Binding-site contacts:
Ligand atom P contacts residue ARG109 of chain 1.C at 3.6 Å.
Ligand atom CB contacts residue TYR160 of chain 1.C at 3.0 Å (hydrophobic).
Ligand atom O3 contacts residue ASN223 of chain 1.C at 3.1 Å (h-bond).
Ligand atom OP1 contacts residue SER114 of chain 1.C at 2.4 Å (h-bond).
Ligand atom ND contacts residue ASN223 of chain 1.C at 3.4 Å (h-bond).
Ligand atom P contacts residue SER114 of chain 1.C at 3.2 Å.
Ligand atom OXT contacts residue ARG294 of chain 1.C at 2.9 Å (salt-bridge).
Ligand atom OP1 contacts residue ARG109 of chain 1.C at 2.9 Å (salt-bridge).
Ligand atom O contacts residue TYR160 of chain 1.C at 3.7 Å.
Ligand atom C5 contacts residue TYR160 of chain 1.C at 3.7 Å (hydrophobic).
Ligand atom CG contacts residue ASN223 of chain 1.C at 3.7 Å.
Ligand atom OP1 contacts residue SER162 of chain 1.C at 3.3 Å.
Ligand atom C contacts residue ARG294 of chain 1.C at 3.3 Å.
Ligand atom C3 contacts residue HIS182 of chain 1.C at 3.7 Å.
Ligand atom OP4 contacts residue TYR187 of chain 1.C at 3.1 Å.
Ligand atom N1 contacts residue TYR187 of chain 1.C at 3.4 Å.
Ligand atom P contacts residue ARG192 of chain 1.C at 3.7 Å.
Ligand atom OXT contacts residue HIS182 of chain 1.C at 2.7 Å (h-bond).
Ligand atom C2A contacts residue HIS182 of chain 1.C at 3.6 Å.
Ligand atom C6 contacts residue TYR187 of chain 1.C at 3.2 Å (hydrophobic).
Ligand atom N1 contacts residue SER162 of chain 1.C at 3.2 Å (h-bond).
Ligand atom C contacts residue HIS182 of chain 1.C at 3.6 Å.
Ligand atom C5 contacts residue TYR187 of chain 1.C at 3.3 Å (hydrophobic).
Ligand atom OP2 contacts residue ARG109 of chain 1.C at 2.9 Å (salt-bridge).
Ligand atom O contacts residue ARG294 of chain 1.C at 2.7 Å (salt-bridge).
Ligand atom N contacts residue GLU81 of chain 1.C at 3.6 Å.
Ligand atom OP4 contacts residue ARG192 of chain 1.C at 3.7 Å.
Ligand atom O contacts residue GLN296 of chain 1.C at 3.4 Å (h-bond).
Ligand atom OP3 contacts residue SER114 of chain 1.C at 3.1 Å (h-bond).
Ligand atom O3 contacts residue HIS182 of chain 1.C at 3.3 Å.
Ligand atom C5A contacts residue TYR187 of chain 1.C at 3.5 Å (hydrophobic).
Ligand atom C4 contacts residue TYR160 of chain 1.C at 3.6 Å (hydrophobic).
Ligand atom C6 contacts residue SER162 of chain 1.C at 3.2 Å.
Ligand atom CA contacts residue TYR160 of chain 1.C at 3.5 Å (hydrophobic).
Ligand atom C2 contacts residue TYR187 of chain 1.C at 3.7 Å (hydrophobic).
Ligand atom O contacts residue GLU81 of chain 1.C at 3.4 Å (salt-bridge).
Ligand atom OXT contacts residue HIS222 of chain 1.C at 3.1 Å (h-bond).
Ligand atom C4 contacts residue TYR187 of chain 1.C at 3.7 Å (hydrophobic).
Ligand atom OP3 contacts residue ARG192 of chain 1.C at 2.5 Å (salt-bridge).
Ligand atom C contacts residue TYR160 of chain 1.C at 3.4 Å (hydrophobic).

A small-molecule ligand and the protein it binds are described below.
Small molecule (SMILES): Cc1ncc(COP(=O)(O)O)c(/C=N\CC[C@H](N)C(=O)O)c1O

Sequence of chain 1.C:
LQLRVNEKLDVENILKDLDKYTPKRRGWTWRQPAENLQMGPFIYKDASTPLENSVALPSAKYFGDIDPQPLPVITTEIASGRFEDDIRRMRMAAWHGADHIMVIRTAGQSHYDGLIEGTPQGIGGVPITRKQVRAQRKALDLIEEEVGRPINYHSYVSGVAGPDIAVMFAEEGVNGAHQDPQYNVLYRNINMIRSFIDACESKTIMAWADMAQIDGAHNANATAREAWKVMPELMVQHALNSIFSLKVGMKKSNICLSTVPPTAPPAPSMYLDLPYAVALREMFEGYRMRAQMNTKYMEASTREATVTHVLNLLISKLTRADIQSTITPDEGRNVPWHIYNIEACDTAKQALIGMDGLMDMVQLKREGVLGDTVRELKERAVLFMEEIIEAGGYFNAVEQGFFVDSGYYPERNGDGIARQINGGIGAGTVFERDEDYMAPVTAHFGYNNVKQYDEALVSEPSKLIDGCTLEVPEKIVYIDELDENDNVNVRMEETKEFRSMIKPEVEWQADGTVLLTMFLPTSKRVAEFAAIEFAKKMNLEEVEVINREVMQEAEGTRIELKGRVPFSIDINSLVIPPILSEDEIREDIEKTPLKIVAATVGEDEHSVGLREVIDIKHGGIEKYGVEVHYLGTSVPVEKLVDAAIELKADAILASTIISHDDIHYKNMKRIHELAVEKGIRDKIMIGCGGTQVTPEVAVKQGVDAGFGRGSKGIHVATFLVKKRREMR